Sequence of chain 7.A:
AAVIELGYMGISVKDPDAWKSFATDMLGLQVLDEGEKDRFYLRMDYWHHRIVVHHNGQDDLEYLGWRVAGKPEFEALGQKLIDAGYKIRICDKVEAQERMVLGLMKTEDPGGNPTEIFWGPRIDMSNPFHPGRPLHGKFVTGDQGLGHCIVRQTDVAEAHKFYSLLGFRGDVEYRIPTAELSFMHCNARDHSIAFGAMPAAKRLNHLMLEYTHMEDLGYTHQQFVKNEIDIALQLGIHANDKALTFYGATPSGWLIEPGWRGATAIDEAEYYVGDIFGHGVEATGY

Binding-site contacts:
Ligand atom CA3 contacts residue FE21 of chain 7.B at 3.0 Å.
Ligand atom CA4 contacts residue TYR256 of chain 7.A at 3.8 Å (hydrophobic).
Ligand atom CA1 contacts residue PHE192 of chain 7.A at 3.8 Å (hydrophobic).
Ligand atom CB5 contacts residue TYR178 of chain 7.A at 3.3 Å (hydrophobic).
Ligand atom CB6 contacts residue ASP284 of chain 7.A at 3.4 Å.
Ligand atom CB4 contacts residue TYR178 of chain 7.A at 4.0 Å (hydrophobic).
Ligand atom OA4 contacts residue GLU266 of chain 7.A at 3.8 Å.
Ligand atom CB3 contacts residue LEU190 of chain 7.A at 3.3 Å (hydrophobic).
Ligand atom CB6 contacts residue TYR178 of chain 7.A at 3.3 Å (hydrophobic).
Ligand atom CA2 contacts residue BP71 of chain 7.E at 3.8 Å.
Ligand atom CA3 contacts residue TYR256 of chain 7.A at 2.9 Å (hydrophobic).
Ligand atom CA6 contacts residue TYR178 of chain 7.A at 3.7 Å (hydrophobic).
Ligand atom CA4 contacts residue HIS247 of chain 7.A at 3.3 Å.
Ligand atom OA4 contacts residue FE21 of chain 7.B at 2.3 Å.
Ligand atom CB4 contacts residue ILE180 of chain 7.A at 4.0 Å (hydrophobic).
Ligand atom CA4 contacts residue FE21 of chain 7.B at 3.1 Å.
Ligand atom CA1 contacts residue HIS247 of chain 7.A at 3.5 Å.
Ligand atom OA4 contacts residue HIS152 of chain 7.A at 3.0 Å (h-bond).
Ligand atom OA3 contacts residue FE21 of chain 7.B at 2.2 Å.
Ligand atom CB5 contacts residue ASP284 of chain 7.A at 3.7 Å.
Ligand atom OA3 contacts residue HIS215 of chain 7.A at 2.8 Å.
Ligand atom OA3 contacts residue GLU266 of chain 7.A at 3.5 Å (salt-bridge).
Ligand atom OA3 contacts residue TYR256 of chain 7.A at 2.4 Å (h-bond).
Ligand atom CA2 contacts residue HIS247 of chain 7.A at 3.4 Å.
Ligand atom CB6 contacts residue HIS247 of chain 7.A at 4.0 Å.
Ligand atom CB2 contacts residue LEU190 of chain 7.A at 3.5 Å (hydrophobic).
Ligand atom CA4 contacts residue HIS200 of chain 7.A at 3.4 Å.
Ligand atom CA5 contacts residue HIS200 of chain 7.A at 3.7 Å.
Ligand atom CA6 contacts residue HIS247 of chain 7.A at 3.1 Å.
Ligand atom CA5 contacts residue PHE192 of chain 7.A at 3.5 Å (hydrophobic).
Ligand atom OA4 contacts residue HIS200 of chain 7.A at 2.6 Å (h-bond).
Ligand atom OA4 contacts residue HIS247 of chain 7.A at 3.5 Å (h-bond).
Ligand atom CA4 contacts residue PHE192 of chain 7.A at 3.8 Å (hydrophobic).
Ligand atom CA5 contacts residue ASN249 of chain 7.A at 3.3 Å.
Ligand atom CA6 contacts residue PHE192 of chain 7.A at 3.6 Å (hydrophobic).
Ligand atom CB1 contacts residue TYR178 of chain 7.A at 4.0 Å (hydrophobic).
Ligand atom CA6 contacts residue ASN249 of chain 7.A at 3.6 Å.
Ligand atom CA5 contacts residue HIS247 of chain 7.A at 3.3 Å.
Ligand atom CA3 contacts residue HIS247 of chain 7.A at 3.4 Å.
Ligand atom CA2 contacts residue TYR256 of chain 7.A at 3.2 Å (hydrophobic).

A protein and the small-molecule ligand that binds it are described below.
Small molecule (SMILES): Oc1ccc(-c2ccccc2)cc1O